A protein and the small-molecule ligand that binds it are described below.
Small molecule (SMILES): C[N+](C)(C)[O-]

Binding-site contacts:
Ligand atom NAC contacts residue THR35 of chain 1.A at 4.0 Å.
Ligand atom CAB contacts residue ASP33 of chain 1.A at 3.5 Å.
Ligand atom OAE contacts residue ARG46 of chain 1.A at 3.2 Å (salt-bridge).
Ligand atom CAB contacts residue THR35 of chain 1.A at 4.1 Å.
Ligand atom OAE contacts residue ASP33 of chain 1.A at 3.2 Å (salt-bridge).
Ligand atom NAC contacts residue ASP33 of chain 1.A at 3.9 Å.
Ligand atom OAE contacts residue THR35 of chain 1.A at 3.6 Å (h-bond).
Ligand atom NAC contacts residue ARG46 of chain 1.A at 4.4 Å.
Ligand atom CAA contacts residue THR35 of chain 1.A at 3.7 Å.

Sequence of chain 1.A:
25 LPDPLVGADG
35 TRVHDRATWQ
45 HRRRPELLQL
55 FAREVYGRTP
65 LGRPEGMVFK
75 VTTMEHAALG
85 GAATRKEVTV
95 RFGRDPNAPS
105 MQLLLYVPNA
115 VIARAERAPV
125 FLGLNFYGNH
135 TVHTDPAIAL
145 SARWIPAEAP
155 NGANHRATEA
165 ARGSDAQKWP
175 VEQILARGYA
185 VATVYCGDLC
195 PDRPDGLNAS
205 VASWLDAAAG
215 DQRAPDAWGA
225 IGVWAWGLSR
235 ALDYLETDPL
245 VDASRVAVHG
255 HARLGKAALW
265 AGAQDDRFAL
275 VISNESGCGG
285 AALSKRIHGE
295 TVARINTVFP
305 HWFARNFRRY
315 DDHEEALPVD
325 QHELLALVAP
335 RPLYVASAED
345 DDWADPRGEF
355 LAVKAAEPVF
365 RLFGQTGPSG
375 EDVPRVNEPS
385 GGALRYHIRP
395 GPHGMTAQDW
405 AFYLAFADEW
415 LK